Sequence of chain 1.B:
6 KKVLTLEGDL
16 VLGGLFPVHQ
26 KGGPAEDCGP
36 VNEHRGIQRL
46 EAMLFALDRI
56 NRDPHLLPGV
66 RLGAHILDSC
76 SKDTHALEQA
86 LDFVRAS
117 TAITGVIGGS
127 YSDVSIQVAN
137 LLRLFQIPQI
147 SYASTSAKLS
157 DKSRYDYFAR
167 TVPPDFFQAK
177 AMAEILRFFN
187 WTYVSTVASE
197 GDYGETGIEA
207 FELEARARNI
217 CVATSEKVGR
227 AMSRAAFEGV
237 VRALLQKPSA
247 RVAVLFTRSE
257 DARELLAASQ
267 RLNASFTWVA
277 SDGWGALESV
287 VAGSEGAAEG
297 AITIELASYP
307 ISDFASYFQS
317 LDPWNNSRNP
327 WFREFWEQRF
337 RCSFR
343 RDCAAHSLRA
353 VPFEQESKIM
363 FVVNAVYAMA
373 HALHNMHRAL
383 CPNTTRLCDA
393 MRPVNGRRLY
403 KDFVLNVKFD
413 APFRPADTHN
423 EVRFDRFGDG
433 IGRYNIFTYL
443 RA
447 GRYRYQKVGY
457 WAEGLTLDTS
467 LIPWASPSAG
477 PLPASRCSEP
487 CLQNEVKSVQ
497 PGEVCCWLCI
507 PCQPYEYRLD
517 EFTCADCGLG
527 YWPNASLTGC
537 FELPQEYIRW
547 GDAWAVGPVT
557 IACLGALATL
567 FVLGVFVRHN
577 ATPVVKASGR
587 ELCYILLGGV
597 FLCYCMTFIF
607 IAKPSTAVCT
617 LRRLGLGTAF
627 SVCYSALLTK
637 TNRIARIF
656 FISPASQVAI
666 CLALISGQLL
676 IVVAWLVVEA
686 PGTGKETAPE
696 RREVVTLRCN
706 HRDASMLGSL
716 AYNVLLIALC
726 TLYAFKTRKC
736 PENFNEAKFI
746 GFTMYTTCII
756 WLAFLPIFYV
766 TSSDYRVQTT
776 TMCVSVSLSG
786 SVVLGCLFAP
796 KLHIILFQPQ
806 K

Binding-site contacts:
Ligand atom N2 contacts residue ASN186 of chain 1.B at 2.9 Å (h-bond).
Ligand atom C8 contacts residue PHE185 of chain 1.B at 4.3 Å (hydrophobic).
Ligand atom O7 contacts residue ASN186 of chain 1.B at 3.1 Å (h-bond).
Ligand atom N2 contacts residue PHE184 of chain 1.B at 3.9 Å.
Ligand atom C4 contacts residue ASN186 of chain 1.B at 4.2 Å.
Ligand atom C7 contacts residue PHE184 of chain 1.B at 4.0 Å (hydrophobic).
Ligand atom O7 contacts residue LEU478 of chain 1.B at 4.1 Å.
Ligand atom C1 contacts residue ASN186 of chain 1.B at 1.4 Å.
Ligand atom O7 contacts residue PHE185 of chain 1.B at 4.5 Å.
Ligand atom O5 contacts residue ASN186 of chain 1.B at 2.3 Å (h-bond).
Ligand atom C5 contacts residue ASN186 of chain 1.B at 3.6 Å.
Ligand atom C8 contacts residue LEU478 of chain 1.B at 4.0 Å (hydrophobic).
Ligand atom C3 contacts residue ASN186 of chain 1.B at 3.8 Å.
Ligand atom C7 contacts residue ASN186 of chain 1.B at 3.3 Å.
Ligand atom C8 contacts residue PHE184 of chain 1.B at 3.5 Å (hydrophobic).
Ligand atom C2 contacts residue ASN186 of chain 1.B at 2.5 Å.

This protein binds this small molecule.
Small molecule (SMILES): CC(=O)N[C@@H]1[C@@H](O)[C@H](O)[C@@H](CO)O[C@H]1O